The protein below binds the small molecule below.
Small molecule (SMILES): NCC(=O)O

Sequence of chain 1.D:
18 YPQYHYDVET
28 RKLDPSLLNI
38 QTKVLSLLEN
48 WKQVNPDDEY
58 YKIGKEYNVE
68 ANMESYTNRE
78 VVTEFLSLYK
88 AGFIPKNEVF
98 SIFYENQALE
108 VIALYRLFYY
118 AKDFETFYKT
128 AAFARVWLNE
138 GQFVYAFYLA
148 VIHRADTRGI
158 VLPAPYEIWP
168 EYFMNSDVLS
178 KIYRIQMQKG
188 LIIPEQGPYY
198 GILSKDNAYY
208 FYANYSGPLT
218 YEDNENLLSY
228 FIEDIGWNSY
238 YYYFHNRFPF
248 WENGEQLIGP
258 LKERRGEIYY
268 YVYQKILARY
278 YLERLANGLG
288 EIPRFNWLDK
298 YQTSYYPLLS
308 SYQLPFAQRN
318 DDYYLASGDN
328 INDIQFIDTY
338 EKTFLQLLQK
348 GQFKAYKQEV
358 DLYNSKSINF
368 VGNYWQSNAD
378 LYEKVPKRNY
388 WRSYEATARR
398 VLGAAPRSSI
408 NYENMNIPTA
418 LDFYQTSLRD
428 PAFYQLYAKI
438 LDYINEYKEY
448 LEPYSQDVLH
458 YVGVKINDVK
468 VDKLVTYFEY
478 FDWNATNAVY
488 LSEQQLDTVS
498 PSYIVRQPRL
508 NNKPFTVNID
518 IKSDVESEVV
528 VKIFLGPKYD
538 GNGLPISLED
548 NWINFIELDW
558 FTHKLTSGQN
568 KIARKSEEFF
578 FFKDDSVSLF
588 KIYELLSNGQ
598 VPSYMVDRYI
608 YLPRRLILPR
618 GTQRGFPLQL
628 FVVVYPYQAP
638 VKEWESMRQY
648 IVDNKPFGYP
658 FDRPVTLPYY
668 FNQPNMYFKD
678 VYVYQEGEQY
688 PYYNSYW

Binding-site contacts:
Ligand atom O contacts residue GLN422 of chain 1.D at 3.2 Å (h-bond).
Ligand atom O contacts residue ILE99 of chain 1.D at 4.3 Å.
Ligand atom OXT contacts residue PHE97 of chain 1.D at 4.4 Å.
Ligand atom OXT contacts residue PHE420 of chain 1.D at 4.0 Å.
Ligand atom N contacts residue PHE97 of chain 1.D at 4.3 Å.
Ligand atom N contacts residue TYR142 of chain 1.D at 3.8 Å.
Ligand atom CA contacts residue GLN422 of chain 1.D at 4.1 Å.
Ligand atom C contacts residue ASP419 of chain 1.D at 4.2 Å.
Ligand atom O contacts residue TYR239 of chain 1.D at 4.1 Å.
Ligand atom OXT contacts residue ASP419 of chain 1.D at 3.5 Å (salt-bridge).
Ligand atom CA contacts residue PHE97 of chain 1.D at 3.7 Å (hydrophobic).
Ligand atom N contacts residue GLN422 of chain 1.D at 3.0 Å (h-bond).
Ligand atom O contacts residue PHE420 of chain 1.D at 4.0 Å.
Ligand atom CA contacts residue TYR142 of chain 1.D at 4.1 Å (hydrophobic).
Ligand atom C contacts residue TYR142 of chain 1.D at 4.3 Å (hydrophobic).
Ligand atom O contacts residue TYR142 of chain 1.D at 4.3 Å.
Ligand atom N contacts residue TRP166 of chain 1.D at 4.2 Å.
Ligand atom C contacts residue GLN422 of chain 1.D at 3.9 Å.
Ligand atom C contacts residue ILE99 of chain 1.D at 4.0 Å (hydrophobic).
Ligand atom N contacts residue TYR239 of chain 1.D at 4.0 Å.
Ligand atom C contacts residue PHE420 of chain 1.D at 3.9 Å (hydrophobic).
Ligand atom C contacts residue PHE97 of chain 1.D at 4.5 Å (hydrophobic).
Ligand atom OXT contacts residue SER98 of chain 1.D at 3.6 Å.
Ligand atom CA contacts residue PHE420 of chain 1.D at 4.0 Å (hydrophobic).
Ligand atom O contacts residue TYR421 of chain 1.D at 3.7 Å.
Ligand atom OXT contacts residue ILE99 of chain 1.D at 2.9 Å (h-bond).
Ligand atom O contacts residue ASP419 of chain 1.D at 4.4 Å.